Binding-site contacts:
Ligand atom C1 contacts residue GLN1068 of chain 1.B at 3.5 Å.
Ligand atom C5 contacts residue LEU919 of chain 1.B at 3.8 Å (hydrophobic).
Ligand atom C8 contacts residue ASN714 of chain 1.B at 4.4 Å.
Ligand atom C7 contacts residue ASN714 of chain 1.B at 3.2 Å.
Ligand atom C3 contacts residue LEU919 of chain 1.B at 4.2 Å (hydrophobic).
Ligand atom C2 contacts residue GLN1068 of chain 1.B at 4.0 Å.
Ligand atom O7 contacts residue GLN1068 of chain 1.B at 3.7 Å.
Ligand atom O5 contacts residue GLN1068 of chain 1.B at 3.5 Å (h-bond).
Ligand atom C4 contacts residue ASN714 of chain 1.B at 4.2 Å.
Ligand atom C5 contacts residue ASN714 of chain 1.B at 3.6 Å.
Ligand atom C1 contacts residue LEU919 of chain 1.B at 4.2 Å (hydrophobic).
Ligand atom O4 contacts residue LEU919 of chain 1.B at 3.8 Å.
Ligand atom C7 contacts residue LEU919 of chain 1.B at 4.1 Å (hydrophobic).
Ligand atom C3 contacts residue ASN714 of chain 1.B at 3.8 Å.
Ligand atom O7 contacts residue ASN714 of chain 1.B at 3.0 Å (h-bond).
Ligand atom O7 contacts residue LEU919 of chain 1.B at 3.5 Å.
Ligand atom C2 contacts residue ASN714 of chain 1.B at 2.5 Å.
Ligand atom O5 contacts residue ASN714 of chain 1.B at 2.3 Å (h-bond).
Ligand atom N2 contacts residue ASN714 of chain 1.B at 3.0 Å (h-bond).
Ligand atom C8 contacts residue THR713 of chain 1.B at 4.5 Å.
Ligand atom C4 contacts residue LEU919 of chain 1.B at 4.3 Å (hydrophobic).
Ligand atom O6 contacts residue ASN714 of chain 1.B at 4.5 Å.
Ligand atom O6 contacts residue GLN923 of chain 1.B at 3.7 Å.
Ligand atom C1 contacts residue ASN714 of chain 1.B at 1.4 Å.
Ligand atom C6 contacts residue GLN923 of chain 1.B at 3.9 Å.
Ligand atom O5 contacts residue GLN923 of chain 1.B at 4.3 Å.
Ligand atom C5 contacts residue GLN923 of chain 1.B at 4.0 Å.
Ligand atom C6 contacts residue LEU919 of chain 1.B at 4.4 Å (hydrophobic).

Sequence of chain 1.B:
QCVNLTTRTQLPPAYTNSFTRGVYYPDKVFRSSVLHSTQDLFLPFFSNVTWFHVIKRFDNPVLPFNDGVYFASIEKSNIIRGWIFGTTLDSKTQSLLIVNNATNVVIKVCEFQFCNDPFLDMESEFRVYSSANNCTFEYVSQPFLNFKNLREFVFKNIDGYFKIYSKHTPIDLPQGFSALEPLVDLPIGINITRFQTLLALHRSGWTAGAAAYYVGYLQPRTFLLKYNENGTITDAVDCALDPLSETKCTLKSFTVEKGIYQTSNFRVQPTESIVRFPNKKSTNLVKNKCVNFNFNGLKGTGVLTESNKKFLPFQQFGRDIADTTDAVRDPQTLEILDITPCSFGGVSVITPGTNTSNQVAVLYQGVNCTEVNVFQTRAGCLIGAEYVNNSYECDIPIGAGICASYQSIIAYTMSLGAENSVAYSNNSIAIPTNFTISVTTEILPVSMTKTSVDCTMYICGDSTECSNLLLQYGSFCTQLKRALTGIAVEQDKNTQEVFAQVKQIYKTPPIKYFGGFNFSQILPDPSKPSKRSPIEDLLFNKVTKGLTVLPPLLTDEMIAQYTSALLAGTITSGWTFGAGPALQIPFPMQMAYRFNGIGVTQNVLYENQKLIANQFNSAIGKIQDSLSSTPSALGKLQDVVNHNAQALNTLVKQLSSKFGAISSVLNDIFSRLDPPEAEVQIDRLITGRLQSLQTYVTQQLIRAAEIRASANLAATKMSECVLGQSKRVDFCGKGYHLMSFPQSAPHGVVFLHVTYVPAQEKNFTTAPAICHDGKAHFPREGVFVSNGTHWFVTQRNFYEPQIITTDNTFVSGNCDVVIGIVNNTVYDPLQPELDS

The small molecule below binds the protein below.
Small molecule (SMILES): CC(=O)N[C@H]1[C@H](O[C@H]2[C@H](O)[C@@H](NC(C)=O)CO[C@@H]2CO)O[C@H](CO)[C@@H](O)[C@@H]1O